Binding-site contacts:
Ligand atom C7 contacts residue ASN23 of chain 1.E at 4.1 Å.
Ligand atom C6 contacts residue ASN23 of chain 1.E at 4.0 Å.
Ligand atom C5 contacts residue ASN23 of chain 1.E at 3.6 Å.
Ligand atom N2 contacts residue ASN23 of chain 1.E at 2.9 Å (h-bond).
Ligand atom C8 contacts residue ASN23 of chain 1.E at 4.5 Å.
Ligand atom C4 contacts residue ASN23 of chain 1.E at 4.2 Å.
Ligand atom O5 contacts residue ASN23 of chain 1.E at 2.3 Å (h-bond).
Ligand atom C1 contacts residue ASN23 of chain 1.E at 1.4 Å.
Ligand atom C2 contacts residue ASN23 of chain 1.E at 2.5 Å.
Ligand atom C8 contacts residue LYS22 of chain 1.E at 4.5 Å.
Ligand atom O5 contacts residue ASN23 of chain 1.E at 4.2 Å.
Ligand atom C3 contacts residue ASN23 of chain 1.E at 3.8 Å.
Ligand atom C5 contacts residue ASN23 of chain 1.E at 4.4 Å.

The protein below binds the small molecule below.
Small molecule (SMILES): CC(=O)N[C@H]1[C@H](O[C@H]2[C@H](O)[C@@H](NC(C)=O)CO[C@@H]2CO[C@@H]2O[C@@H](C)[C@@H](O)[C@@H](O)[C@@H]2O)O[C@H](CO)[C@@H](O[C@@H]2O[C@H](CO)[C@@H](O)[C@H](O)[C@@H]2O)[C@@H]1O

Sequence of chain 1.E:
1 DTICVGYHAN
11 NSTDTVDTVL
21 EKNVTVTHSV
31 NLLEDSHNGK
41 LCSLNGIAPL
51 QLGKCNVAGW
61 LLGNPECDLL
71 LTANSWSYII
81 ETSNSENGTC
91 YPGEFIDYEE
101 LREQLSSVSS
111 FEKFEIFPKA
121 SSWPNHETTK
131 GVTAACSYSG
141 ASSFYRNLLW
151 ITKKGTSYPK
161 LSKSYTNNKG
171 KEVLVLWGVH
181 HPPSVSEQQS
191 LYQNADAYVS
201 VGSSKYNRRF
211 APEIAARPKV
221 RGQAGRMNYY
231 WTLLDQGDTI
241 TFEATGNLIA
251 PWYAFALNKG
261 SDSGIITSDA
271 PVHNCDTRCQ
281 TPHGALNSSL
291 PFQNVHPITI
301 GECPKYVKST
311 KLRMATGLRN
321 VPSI